Sequence of chain 3.A:
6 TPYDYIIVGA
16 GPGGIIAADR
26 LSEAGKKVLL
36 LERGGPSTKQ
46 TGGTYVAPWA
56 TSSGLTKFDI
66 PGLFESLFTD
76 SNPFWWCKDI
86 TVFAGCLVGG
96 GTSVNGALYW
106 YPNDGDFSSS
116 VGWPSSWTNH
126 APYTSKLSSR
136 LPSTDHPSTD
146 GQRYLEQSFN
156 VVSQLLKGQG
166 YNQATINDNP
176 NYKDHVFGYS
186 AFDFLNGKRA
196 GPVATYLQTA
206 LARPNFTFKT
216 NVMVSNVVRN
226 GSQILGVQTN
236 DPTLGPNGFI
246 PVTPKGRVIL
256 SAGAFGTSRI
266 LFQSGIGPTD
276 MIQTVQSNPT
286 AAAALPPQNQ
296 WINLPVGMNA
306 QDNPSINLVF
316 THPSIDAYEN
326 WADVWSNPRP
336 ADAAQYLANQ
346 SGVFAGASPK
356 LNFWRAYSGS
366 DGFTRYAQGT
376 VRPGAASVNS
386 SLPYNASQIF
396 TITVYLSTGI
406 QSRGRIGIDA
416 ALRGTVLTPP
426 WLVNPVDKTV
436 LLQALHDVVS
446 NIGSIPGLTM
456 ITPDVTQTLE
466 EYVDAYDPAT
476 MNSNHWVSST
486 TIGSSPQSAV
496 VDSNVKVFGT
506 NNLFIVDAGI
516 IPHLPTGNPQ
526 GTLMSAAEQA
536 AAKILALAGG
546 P

A small-molecule ligand and the protein it binds are described below.
Small molecule (SMILES): CC(=O)N[C@@H]1[C@@H](O)[C@H](O)[C@@H](CO)O[C@H]1O

Sequence of chain 2.A:
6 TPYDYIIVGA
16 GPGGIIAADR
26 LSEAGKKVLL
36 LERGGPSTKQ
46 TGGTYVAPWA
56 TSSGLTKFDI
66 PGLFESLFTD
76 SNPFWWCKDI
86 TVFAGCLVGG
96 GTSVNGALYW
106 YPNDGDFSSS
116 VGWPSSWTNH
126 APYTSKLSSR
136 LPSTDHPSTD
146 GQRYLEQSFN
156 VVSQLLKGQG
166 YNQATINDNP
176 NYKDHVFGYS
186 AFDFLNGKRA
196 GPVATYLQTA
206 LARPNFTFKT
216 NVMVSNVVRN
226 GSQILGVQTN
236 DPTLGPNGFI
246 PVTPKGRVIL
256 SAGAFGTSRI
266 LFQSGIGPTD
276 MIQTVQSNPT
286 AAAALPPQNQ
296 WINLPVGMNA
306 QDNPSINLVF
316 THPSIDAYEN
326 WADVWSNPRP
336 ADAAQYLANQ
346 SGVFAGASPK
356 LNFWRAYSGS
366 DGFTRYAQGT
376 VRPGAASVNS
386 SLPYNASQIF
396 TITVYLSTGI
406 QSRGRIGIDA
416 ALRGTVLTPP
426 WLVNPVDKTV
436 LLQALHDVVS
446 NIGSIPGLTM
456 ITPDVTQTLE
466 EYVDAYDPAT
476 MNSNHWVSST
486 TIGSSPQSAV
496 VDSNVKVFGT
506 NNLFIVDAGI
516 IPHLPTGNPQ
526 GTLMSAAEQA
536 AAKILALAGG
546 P

Binding-site contacts:
Ligand atom O3 contacts residue THR423 of chain 2.A at 4.0 Å.
Ligand atom C5 contacts residue ASN225 of chain 3.A at 3.6 Å.
Ligand atom O3 contacts residue GLY409 of chain 2.A at 3.6 Å (h-bond).
Ligand atom C1 contacts residue ASN225 of chain 3.A at 1.5 Å.
Ligand atom O6 contacts residue ARG408 of chain 2.A at 3.4 Å.
Ligand atom O4 contacts residue MET303 of chain 2.A at 3.5 Å.
Ligand atom C5 contacts residue MET303 of chain 2.A at 4.3 Å (hydrophobic).
Ligand atom C4 contacts residue ASN225 of chain 3.A at 4.1 Å.
Ligand atom C6 contacts residue ASN304 of chain 2.A at 3.1 Å.
Ligand atom C2 contacts residue ASN225 of chain 3.A at 2.4 Å.
Ligand atom C4 contacts residue ASN304 of chain 2.A at 3.9 Å.
Ligand atom C7 contacts residue ASN225 of chain 3.A at 3.3 Å.
Ligand atom O4 contacts residue GLY409 of chain 2.A at 2.7 Å (h-bond).
Ligand atom O3 contacts residue ARG408 of chain 2.A at 4.3 Å.
Ligand atom O6 contacts residue ASN304 of chain 2.A at 2.8 Å (h-bond).
Ligand atom O4 contacts residue ASN304 of chain 2.A at 2.8 Å (h-bond).
Ligand atom C3 contacts residue ASN225 of chain 3.A at 3.8 Å.
Ligand atom O4 contacts residue ARG410 of chain 2.A at 4.3 Å.
Ligand atom C3 contacts residue GLY409 of chain 2.A at 4.1 Å.
Ligand atom O7 contacts residue ASN225 of chain 3.A at 3.2 Å (h-bond).
Ligand atom O3 contacts residue ARG410 of chain 2.A at 3.9 Å.
Ligand atom O5 contacts residue ASN225 of chain 3.A at 2.3 Å (h-bond).
Ligand atom N2 contacts residue ASN225 of chain 3.A at 2.9 Å (h-bond).
Ligand atom O4 contacts residue ALA305 of chain 2.A at 4.5 Å.
Ligand atom C6 contacts residue MET303 of chain 2.A at 4.3 Å (hydrophobic).
Ligand atom C4 contacts residue GLY409 of chain 2.A at 3.6 Å.
Ligand atom C4 contacts residue ARG408 of chain 2.A at 4.4 Å.
Ligand atom C5 contacts residue ASN304 of chain 2.A at 4.0 Å.
Ligand atom C3 contacts residue MET303 of chain 2.A at 4.4 Å (hydrophobic).